This small molecule binds to this protein.
Small molecule (SMILES): Nc1ncnc2c1ncn2[C@@H]1O[C@H](COP(=O)(O)OP(=O)(O)OP(O)(O)=S)[C@@H](O)[C@H]1O

Sequence of chain 1.A:
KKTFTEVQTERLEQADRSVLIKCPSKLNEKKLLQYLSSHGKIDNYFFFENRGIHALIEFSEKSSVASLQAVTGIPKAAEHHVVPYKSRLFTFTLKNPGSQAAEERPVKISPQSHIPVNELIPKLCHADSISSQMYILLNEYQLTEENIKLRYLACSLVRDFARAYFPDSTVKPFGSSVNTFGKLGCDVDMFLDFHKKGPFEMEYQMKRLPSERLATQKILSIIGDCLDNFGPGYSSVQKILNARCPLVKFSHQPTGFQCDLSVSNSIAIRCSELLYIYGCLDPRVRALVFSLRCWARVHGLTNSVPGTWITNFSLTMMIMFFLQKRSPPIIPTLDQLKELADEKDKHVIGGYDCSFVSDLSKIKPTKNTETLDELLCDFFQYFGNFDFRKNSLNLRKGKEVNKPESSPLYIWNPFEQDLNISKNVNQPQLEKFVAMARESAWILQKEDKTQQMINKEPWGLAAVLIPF

Binding-site contacts:
Ligand atom C1' contacts residue AGS1 of chain 1.D at 4.2 Å.
Ligand atom N3 contacts residue AGS1 of chain 1.D at 3.6 Å (h-bond).
Ligand atom N6 contacts residue ASN459 of chain 1.A at 4.4 Å.
Ligand atom N7 contacts residue AGS1 of chain 1.D at 4.1 Å.
Ligand atom C5 contacts residue AGS1 of chain 1.D at 3.8 Å.
Ligand atom N6 contacts residue AGS1 of chain 1.D at 4.0 Å.
Ligand atom C2 contacts residue AGS1 of chain 1.D at 3.6 Å.
Ligand atom N9 contacts residue AGS1 of chain 1.D at 4.1 Å.
Ligand atom C8 contacts residue AGS1 of chain 1.D at 4.3 Å.
Ligand atom N6 contacts residue LEU465 of chain 1.A at 3.7 Å.
Ligand atom C1' contacts residue ASN311 of chain 1.A at 4.1 Å.
Ligand atom C4 contacts residue AGS1 of chain 1.D at 3.8 Å.
Ligand atom C6 contacts residue ASN459 of chain 1.A at 4.3 Å.
Ligand atom N1 contacts residue LEU465 of chain 1.A at 4.4 Å.
Ligand atom C2 contacts residue ASN459 of chain 1.A at 4.2 Å.
Ligand atom N1 contacts residue ASN459 of chain 1.A at 3.6 Å.
Ligand atom C6 contacts residue AGS1 of chain 1.D at 3.6 Å.
Ligand atom C2 contacts residue ILE313 of chain 1.A at 4.5 Å (hydrophobic).
Ligand atom N1 contacts residue AGS1 of chain 1.D at 3.6 Å.